Binding-site contacts:
Ligand atom C2 contacts residue PRO283 of chain 1.B at 4.5 Å (hydrophobic).
Ligand atom C2 contacts residue ARG119 of chain 1.B at 4.2 Å.
Ligand atom O3 contacts residue ASP280 of chain 1.B at 4.2 Å.
Ligand atom C1 contacts residue PRO283 of chain 1.B at 4.4 Å (hydrophobic).
Ligand atom O3 contacts residue ARG119 of chain 1.B at 3.9 Å.
Ligand atom O4 contacts residue THR284 of chain 1.B at 4.5 Å.
Ligand atom C1 contacts residue THR284 of chain 1.B at 1.4 Å.
Ligand atom C5 contacts residue THR284 of chain 1.B at 2.9 Å.
Ligand atom O5 contacts residue THR284 of chain 1.B at 2.4 Å (h-bond).
Ligand atom O2 contacts residue THR284 of chain 1.B at 3.7 Å.
Ligand atom C3 contacts residue THR284 of chain 1.B at 3.2 Å.
Ligand atom C4 contacts residue THR284 of chain 1.B at 3.6 Å.
Ligand atom C3 contacts residue ARG119 of chain 1.B at 4.0 Å.
Ligand atom C2 contacts residue ILE282 of chain 1.B at 4.4 Å (hydrophobic).
Ligand atom C2 contacts residue THR284 of chain 1.B at 2.5 Å.
Ligand atom C6 contacts residue THR284 of chain 1.B at 4.2 Å.

Sequence of chain 1.B:
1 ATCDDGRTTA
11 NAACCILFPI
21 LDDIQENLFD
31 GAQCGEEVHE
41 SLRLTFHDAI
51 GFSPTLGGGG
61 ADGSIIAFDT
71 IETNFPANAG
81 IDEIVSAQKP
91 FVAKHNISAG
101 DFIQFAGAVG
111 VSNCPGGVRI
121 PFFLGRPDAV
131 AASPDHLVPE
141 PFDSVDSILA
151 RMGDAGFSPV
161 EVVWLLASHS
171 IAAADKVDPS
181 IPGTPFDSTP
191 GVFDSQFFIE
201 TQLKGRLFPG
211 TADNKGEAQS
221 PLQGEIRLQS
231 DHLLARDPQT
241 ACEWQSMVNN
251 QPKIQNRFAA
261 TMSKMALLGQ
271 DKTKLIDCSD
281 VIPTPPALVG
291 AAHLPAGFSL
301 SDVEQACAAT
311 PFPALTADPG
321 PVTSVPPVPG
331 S

A small-molecule ligand and the protein it binds are described below.
Small molecule (SMILES): OC[C@H]1O[C@H](O)[C@@H](O)[C@@H](O)[C@@H]1O